This protein binds this small molecule.
Small molecule (SMILES): C[C@@H](N)C(=O)O

Sequence of chain 4.A:
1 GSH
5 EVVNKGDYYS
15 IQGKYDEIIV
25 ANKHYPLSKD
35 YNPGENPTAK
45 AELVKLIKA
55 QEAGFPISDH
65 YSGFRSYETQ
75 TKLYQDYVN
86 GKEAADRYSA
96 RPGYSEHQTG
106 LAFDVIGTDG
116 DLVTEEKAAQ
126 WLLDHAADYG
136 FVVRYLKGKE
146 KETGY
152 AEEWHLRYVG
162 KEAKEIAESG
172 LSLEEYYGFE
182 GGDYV

Binding-site contacts:
Ligand atom CA contacts residue TYR93 of chain 4.A at 4.1 Å (hydrophobic).
Ligand atom CB contacts residue GLU153 of chain 4.A at 4.2 Å.
Ligand atom OXT contacts residue GLN74 of chain 4.A at 4.1 Å.
Ligand atom CA contacts residue TYR140 of chain 4.A at 4.1 Å (hydrophobic).
Ligand atom O contacts residue GLU101 of chain 4.A at 4.5 Å.
Ligand atom O contacts residue ALA95 of chain 4.A at 3.8 Å.
Ligand atom O contacts residue HIS102 of chain 4.A at 3.6 Å.
Ligand atom OXT contacts residue SER100 of chain 4.A at 4.2 Å.
Ligand atom N contacts residue TYR93 of chain 4.A at 3.2 Å (h-bond).
Ligand atom CA contacts residue GLU153 of chain 4.A at 3.8 Å.
Ligand atom C contacts residue ALA95 of chain 4.A at 3.9 Å (hydrophobic).
Ligand atom C contacts residue SER100 of chain 4.A at 3.7 Å.
Ligand atom OXT contacts residue ARG69 of chain 4.A at 4.2 Å.
Ligand atom CB contacts residue TYR93 of chain 4.A at 4.2 Å (hydrophobic).
Ligand atom O contacts residue ARG69 of chain 4.A at 4.5 Å.
Ligand atom OXT contacts residue ALA95 of chain 4.A at 3.2 Å (h-bond).
Ligand atom OXT contacts residue SER94 of chain 4.A at 3.9 Å.
Ligand atom CB contacts residue TYR150 of chain 4.A at 3.3 Å (hydrophobic).
Ligand atom O contacts residue SER100 of chain 4.A at 2.6 Å (h-bond).
Ligand atom N contacts residue GLU153 of chain 4.A at 2.7 Å (salt-bridge).
Ligand atom OXT contacts residue TYR93 of chain 4.A at 4.1 Å.
Ligand atom CB contacts residue TYR140 of chain 4.A at 3.9 Å (hydrophobic).
Ligand atom CB contacts residue ALA95 of chain 4.A at 4.4 Å (hydrophobic).
Ligand atom C contacts residue HIS102 of chain 4.A at 4.3 Å.